Binding-site contacts:
Ligand atom N3 contacts residue MET145 of chain 1.A at 2.5 Å.
Ligand atom O3G contacts residue ALA24 of chain 1.A at 3.4 Å (h-bond).
Ligand atom PA contacts residue ASP160 of chain 1.A at 3.5 Å.
Ligand atom C2 contacts residue LEU18 of chain 1.A at 3.4 Å (hydrophobic).
Ligand atom C4' contacts residue GLY19 of chain 1.A at 3.5 Å.
Ligand atom O2A contacts residue ASP160 of chain 1.A at 2.5 Å (salt-bridge).
Ligand atom O5' contacts residue VAL26 of chain 1.A at 3.6 Å.
Ligand atom O4' contacts residue GLY19 of chain 1.A at 3.2 Å.
Ligand atom O3A contacts residue LYS41 of chain 1.A at 3.4 Å.
Ligand atom N6 contacts residue ILE76 of chain 1.A at 3.5 Å.
Ligand atom O1A contacts residue ASP160 of chain 1.A at 3.5 Å.
Ligand atom C2 contacts residue VAL95 of chain 1.A at 3.1 Å (hydrophobic).
Ligand atom C2' contacts residue GLU99 of chain 1.A at 3.6 Å.
Ligand atom C2 contacts residue MET145 of chain 1.A at 3.0 Å (hydrophobic).
Ligand atom O3G contacts residue GLN22 of chain 1.A at 2.7 Å (h-bond).
Ligand atom N3 contacts residue LEU18 of chain 1.A at 3.6 Å.
Ligand atom O3G contacts residue GLY21 of chain 1.A at 3.3 Å.
Ligand atom N1 contacts residue ALA39 of chain 1.A at 3.5 Å.
Ligand atom N6 contacts residue GLU93 of chain 1.A at 2.8 Å (salt-bridge).
Ligand atom O2' contacts residue GLU99 of chain 1.A at 2.5 Å (salt-bridge).
Ligand atom N1 contacts residue MET145 of chain 1.A at 3.6 Å.
Ligand atom C8 contacts residue ILE159 of chain 1.A at 3.6 Å (hydrophobic).
Ligand atom C4 contacts residue MET145 of chain 1.A at 2.7 Å (hydrophobic).
Ligand atom C5 contacts residue MET145 of chain 1.A at 3.3 Å (hydrophobic).
Ligand atom O1B contacts residue LYS41 of chain 1.A at 3.4 Å (salt-bridge).
Ligand atom O3G contacts residue PHE23 of chain 1.A at 2.8 Å (h-bond).
Ligand atom C2' contacts residue MET145 of chain 1.A at 3.4 Å (hydrophobic).
Ligand atom O2G contacts residue PHE23 of chain 1.A at 2.7 Å.
Ligand atom O3' contacts residue GLU99 of chain 1.A at 3.2 Å (salt-bridge).
Ligand atom O1A contacts residue LYS41 of chain 1.A at 2.6 Å (salt-bridge).
Ligand atom O2G contacts residue ALA24 of chain 1.A at 2.8 Å (h-bond).
Ligand atom N3B contacts residue ALA24 of chain 1.A at 3.0 Å.
Ligand atom O1B contacts residue ASP160 of chain 1.A at 2.8 Å (salt-bridge).
Ligand atom N1 contacts residue VAL95 of chain 1.A at 3.3 Å (h-bond).
Ligand atom PG contacts residue ALA24 of chain 1.A at 3.5 Å.
Ligand atom O3' contacts residue GLU142 of chain 1.A at 3.4 Å (salt-bridge).
Ligand atom PG contacts residue PHE23 of chain 1.A at 3.5 Å.
Ligand atom C6 contacts residue ALA39 of chain 1.A at 3.5 Å (hydrophobic).
Ligand atom N9 contacts residue MET145 of chain 1.A at 3.2 Å.
Ligand atom O4' contacts residue VAL26 of chain 1.A at 3.4 Å.

Sequence of chain 1.A:
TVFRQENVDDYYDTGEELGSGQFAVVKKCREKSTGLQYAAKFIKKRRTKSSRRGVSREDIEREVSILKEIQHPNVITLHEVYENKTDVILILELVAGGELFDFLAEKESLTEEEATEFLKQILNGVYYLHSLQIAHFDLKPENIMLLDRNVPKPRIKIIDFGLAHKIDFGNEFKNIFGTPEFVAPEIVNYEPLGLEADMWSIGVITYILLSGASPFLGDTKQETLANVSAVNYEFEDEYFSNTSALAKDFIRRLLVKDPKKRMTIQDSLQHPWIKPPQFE

A small-molecule ligand and the protein it binds are described below.
Small molecule (SMILES): Nc1ncnc2c1ncn2[C@@H]1O[C@H](CO[P](=O)(O)O[P](=O)(O)NP(=O)(O)O)[C@@H](O)[C@H]1O